Binding-site contacts:
Ligand atom C7 contacts residue ASN160 of chain 1.B at 3.7 Å.
Ligand atom N2 contacts residue ASN160 of chain 1.B at 3.1 Å (h-bond).
Ligand atom C6 contacts residue ASN160 of chain 1.B at 3.7 Å.
Ligand atom C3 contacts residue ASN160 of chain 1.B at 3.8 Å.
Ligand atom C2 contacts residue THR162 of chain 1.B at 4.4 Å.
Ligand atom C4 contacts residue THR162 of chain 1.B at 4.3 Å.
Ligand atom O5 contacts residue ASN163 of chain 1.B at 3.8 Å.
Ligand atom O5 contacts residue ASN160 of chain 1.B at 2.4 Å (h-bond).
Ligand atom C3 contacts residue THR162 of chain 1.B at 4.3 Å.
Ligand atom C1 contacts residue THR162 of chain 1.B at 3.3 Å.
Ligand atom C1 contacts residue ASN160 of chain 1.B at 1.4 Å.
Ligand atom C5 contacts residue ASN160 of chain 1.B at 3.5 Å.
Ligand atom O5 contacts residue THR162 of chain 1.B at 2.5 Å (h-bond).
Ligand atom C2 contacts residue ASN160 of chain 1.B at 2.6 Å.
Ligand atom C4 contacts residue ASN160 of chain 1.B at 4.2 Å.
Ligand atom C6 contacts residue ASN163 of chain 1.B at 4.0 Å.
Ligand atom C8 contacts residue ASN160 of chain 1.B at 3.3 Å.
Ligand atom C5 contacts residue THR162 of chain 1.B at 3.5 Å.

Sequence of chain 1.B:
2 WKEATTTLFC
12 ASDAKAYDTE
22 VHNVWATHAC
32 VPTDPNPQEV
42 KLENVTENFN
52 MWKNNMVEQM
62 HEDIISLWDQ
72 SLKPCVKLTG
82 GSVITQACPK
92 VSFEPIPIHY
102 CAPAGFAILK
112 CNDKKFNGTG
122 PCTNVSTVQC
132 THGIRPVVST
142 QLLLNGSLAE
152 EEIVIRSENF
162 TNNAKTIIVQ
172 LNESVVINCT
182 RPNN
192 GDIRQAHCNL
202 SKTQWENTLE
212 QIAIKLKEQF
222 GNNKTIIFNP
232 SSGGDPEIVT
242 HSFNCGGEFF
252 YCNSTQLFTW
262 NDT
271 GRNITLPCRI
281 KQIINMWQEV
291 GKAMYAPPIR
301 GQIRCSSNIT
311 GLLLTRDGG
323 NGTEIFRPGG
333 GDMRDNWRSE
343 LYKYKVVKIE

The small molecule below binds the protein below.
Small molecule (SMILES): CC(=O)N[C@@H]1[C@@H](O)[C@H](O)[C@@H](CO)O[C@H]1O